Binding-site contacts:
Ligand atom NC contacts residue MET57 of chain 1.L at 2.9 Å (h-bond).
Ligand atom O1C contacts residue LYS169 of chain 1.L at 3.3 Å (salt-bridge).
Ligand atom NC contacts residue MET57 of chain 1.K at 3.0 Å (h-bond).
Ligand atom O2D contacts residue TYR35 of chain 1.K at 2.7 Å (h-bond).
Ligand atom C1D contacts residue MET57 of chain 1.L at 3.4 Å (hydrophobic).
Ligand atom C1B contacts residue MET57 of chain 1.L at 3.3 Å (hydrophobic).
Ligand atom O2C contacts residue LYS169 of chain 1.L at 3.1 Å (salt-bridge).
Ligand atom CHB contacts residue MET57 of chain 1.L at 3.3 Å (hydrophobic).
Ligand atom NA contacts residue MET57 of chain 1.L at 3.1 Å.
Ligand atom CMB contacts residue GLU61 of chain 1.K at 3.2 Å.
Ligand atom O2A contacts residue ARG20 of chain 1.K at 3.0 Å (salt-bridge).
Ligand atom CAC contacts residue SER168 of chain 1.K at 2.9 Å.
Ligand atom CGA contacts residue ARG20 of chain 1.K at 3.4 Å.
Ligand atom O1C contacts residue SER168 of chain 1.L at 3.4 Å.
Ligand atom CGC contacts residue LYS169 of chain 1.L at 3.5 Å.
Ligand atom C4A contacts residue MET57 of chain 1.L at 3.3 Å (hydrophobic).
Ligand atom CGC contacts residue SER168 of chain 1.L at 2.9 Å.
Ligand atom O2C contacts residue SER168 of chain 1.L at 1.8 Å.
Ligand atom CGA contacts residue TYR35 of chain 1.L at 3.2 Å (hydrophobic).
Ligand atom O2B contacts residue SER168 of chain 1.L at 2.2 Å (h-bond).
Ligand atom FE contacts residue MET57 of chain 1.L at 2.4 Å.
Ligand atom O1A contacts residue ARG20 of chain 1.K at 2.8 Å (salt-bridge).
Ligand atom ND contacts residue MET57 of chain 1.L at 3.1 Å (h-bond).
Ligand atom CMC contacts residue SER168 of chain 1.K at 3.3 Å.
Ligand atom C1B contacts residue MET57 of chain 1.K at 3.4 Å (hydrophobic).
Ligand atom NB contacts residue MET57 of chain 1.K at 3.1 Å (h-bond).
Ligand atom CGD contacts residue MET31 of chain 1.K at 3.4 Å (hydrophobic).
Ligand atom O1B contacts residue LYS169 of chain 1.K at 3.2 Å (salt-bridge).
Ligand atom CGB contacts residue SER168 of chain 1.L at 3.1 Å.
Ligand atom FE contacts residue MET57 of chain 1.K at 2.4 Å.
Ligand atom CBC contacts residue SER168 of chain 1.K at 3.3 Å.
Ligand atom CBB contacts residue SER168 of chain 1.L at 3.4 Å.
Ligand atom O2D contacts residue ARG20 of chain 1.L at 3.1 Å (salt-bridge).
Ligand atom CMD contacts residue MET57 of chain 1.L at 3.4 Å (hydrophobic).
Ligand atom NA contacts residue MET57 of chain 1.K at 3.3 Å (h-bond).
Ligand atom O1A contacts residue TYR35 of chain 1.L at 2.3 Å (h-bond).
Ligand atom C1D contacts residue MET57 of chain 1.K at 3.4 Å (hydrophobic).
Ligand atom O1B contacts residue LYS50 of chain 1.L at 3.0 Å (salt-bridge).
Ligand atom NB contacts residue MET57 of chain 1.L at 3.0 Å (h-bond).
Ligand atom ND contacts residue MET57 of chain 1.K at 3.1 Å.

Sequence of chain 1.K:
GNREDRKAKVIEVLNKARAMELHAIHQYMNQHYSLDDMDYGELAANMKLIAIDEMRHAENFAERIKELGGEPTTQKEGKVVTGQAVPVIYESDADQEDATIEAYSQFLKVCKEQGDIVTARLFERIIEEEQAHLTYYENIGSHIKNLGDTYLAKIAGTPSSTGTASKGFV

The protein below binds the small molecule below.
Small molecule (SMILES): CC1=C(CCC(=O)O)C2=Cc3c(CCC(=O)O)c(C)c4n3[Fe@]35n6c(c(C)c(CCC(=O)O)c6=CC1=[N+]23)=CC1=[N+]5C(=C4)C(C)=C1CCC(=O)O

Sequence of chain 1.L:
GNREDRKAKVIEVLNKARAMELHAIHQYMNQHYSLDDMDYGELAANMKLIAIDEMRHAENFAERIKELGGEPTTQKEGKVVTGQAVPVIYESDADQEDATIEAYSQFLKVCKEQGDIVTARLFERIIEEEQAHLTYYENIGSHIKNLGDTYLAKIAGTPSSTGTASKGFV